Sequence of chain 1.A:
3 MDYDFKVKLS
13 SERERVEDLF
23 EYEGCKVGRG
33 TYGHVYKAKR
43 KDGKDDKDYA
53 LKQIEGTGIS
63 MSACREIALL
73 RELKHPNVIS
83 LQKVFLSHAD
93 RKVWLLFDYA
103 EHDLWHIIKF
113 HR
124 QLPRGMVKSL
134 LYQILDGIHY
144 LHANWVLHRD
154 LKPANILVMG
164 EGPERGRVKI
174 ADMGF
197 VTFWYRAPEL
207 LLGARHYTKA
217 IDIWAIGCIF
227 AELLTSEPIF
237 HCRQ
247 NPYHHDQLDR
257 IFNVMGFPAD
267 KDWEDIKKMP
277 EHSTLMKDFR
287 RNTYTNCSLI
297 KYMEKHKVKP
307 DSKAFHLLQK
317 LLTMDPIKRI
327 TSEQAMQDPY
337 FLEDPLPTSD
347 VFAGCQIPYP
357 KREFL

This small molecule binds to this protein.
Small molecule (SMILES): Cc1ccc(-n2nc(C(C)(C)C)cc2NC(=O)NCCO)cc1

Binding-site contacts:
Ligand atom C5 contacts residue TYR34 of chain 1.A at 3.8 Å (hydrophobic).
Ligand atom C21 contacts residue MET176 of chain 1.A at 4.0 Å (hydrophobic).
Ligand atom C16 contacts residue SER64 of chain 1.A at 3.1 Å.
Ligand atom C4 contacts residue GLU68 of chain 1.A at 3.9 Å.
Ligand atom O23 contacts residue ILE81 of chain 1.A at 3.4 Å.
Ligand atom C11 contacts residue ALA174 of chain 1.A at 3.9 Å (hydrophobic).
Ligand atom O23 contacts residue ASP175 of chain 1.A at 3.2 Å (salt-bridge).
Ligand atom C15 contacts residue ALA174 of chain 1.A at 3.4 Å (hydrophobic).
Ligand atom N8 contacts residue ASP175 of chain 1.A at 3.8 Å.
Ligand atom O23 contacts residue ALA174 of chain 1.A at 3.5 Å.
Ligand atom C2 contacts residue GLU68 of chain 1.A at 3.8 Å.
Ligand atom C15 contacts residue ILE173 of chain 1.A at 3.9 Å (hydrophobic).
Ligand atom C14 contacts residue VAL80 of chain 1.A at 3.6 Å (hydrophobic).
Ligand atom N19 contacts residue PHE99 of chain 1.A at 3.8 Å.
Ligand atom C20 contacts residue PHE99 of chain 1.A at 3.8 Å (hydrophobic).
Ligand atom N19 contacts residue ASP175 of chain 1.A at 3.8 Å.
Ligand atom C6 contacts residue ASP175 of chain 1.A at 3.8 Å.
Ligand atom C9 contacts residue ASP175 of chain 1.A at 3.9 Å.
Ligand atom C18 contacts residue GLU68 of chain 1.A at 3.5 Å.
Ligand atom N19 contacts residue LYS54 of chain 1.A at 3.9 Å.
Ligand atom C15 contacts residue HIS151 of chain 1.A at 3.4 Å.
Ligand atom N17 contacts residue ASP175 of chain 1.A at 3.6 Å.
Ligand atom C2 contacts residue ARG67 of chain 1.A at 3.7 Å.
Ligand atom C6 contacts residue GLU68 of chain 1.A at 3.7 Å.
Ligand atom C11 contacts residue ASP175 of chain 1.A at 3.6 Å.
Ligand atom O22 contacts residue ASP175 of chain 1.A at 3.7 Å.
Ligand atom C1 contacts residue GLU68 of chain 1.A at 3.5 Å.
Ligand atom C11 contacts residue LEU72 of chain 1.A at 3.9 Å (hydrophobic).
Ligand atom N8 contacts residue LEU72 of chain 1.A at 3.9 Å.
Ligand atom C3 contacts residue GLU68 of chain 1.A at 3.8 Å.
Ligand atom N7 contacts residue LEU72 of chain 1.A at 3.8 Å.
Ligand atom C1 contacts residue ARG67 of chain 1.A at 3.3 Å.
Ligand atom O22 contacts residue LYS54 of chain 1.A at 3.1 Å (salt-bridge).
Ligand atom C10 contacts residue LEU72 of chain 1.A at 4.0 Å (hydrophobic).
Ligand atom C18 contacts residue ASP175 of chain 1.A at 3.6 Å.
Ligand atom N17 contacts residue GLU68 of chain 1.A at 3.0 Å (salt-bridge).
Ligand atom N7 contacts residue ASP175 of chain 1.A at 3.6 Å.
Ligand atom N19 contacts residue GLU68 of chain 1.A at 3.2 Å (salt-bridge).
Ligand atom C10 contacts residue ASP175 of chain 1.A at 3.7 Å.
Ligand atom C21 contacts residue LYS54 of chain 1.A at 3.9 Å.